Sequence of chain 1.A:
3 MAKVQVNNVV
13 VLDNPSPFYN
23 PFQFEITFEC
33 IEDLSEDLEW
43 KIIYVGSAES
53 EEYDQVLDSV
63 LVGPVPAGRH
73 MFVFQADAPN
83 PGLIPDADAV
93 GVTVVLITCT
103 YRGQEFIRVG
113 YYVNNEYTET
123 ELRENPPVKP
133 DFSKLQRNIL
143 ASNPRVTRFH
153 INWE

Sequence of chain 1.B:
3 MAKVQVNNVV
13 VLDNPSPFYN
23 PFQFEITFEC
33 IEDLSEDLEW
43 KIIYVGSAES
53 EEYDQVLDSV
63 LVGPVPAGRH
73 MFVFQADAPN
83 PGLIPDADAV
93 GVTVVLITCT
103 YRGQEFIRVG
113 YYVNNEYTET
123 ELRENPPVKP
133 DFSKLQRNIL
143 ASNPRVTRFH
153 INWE

Binding-site contacts:
Ligand atom CZ contacts residue GLN77 of chain 1.B at 3.8 Å.
Ligand atom NH1 contacts residue GLN77 of chain 1.B at 2.8 Å (h-bond).
Ligand atom CG contacts residue LEU63 of chain 1.B at 3.4 Å (hydrophobic).
Ligand atom NH2 contacts residue ASP39 of chain 1.B at 2.9 Å (salt-bridge).
Ligand atom O contacts residue LEU63 of chain 1.B at 2.8 Å (h-bond).
Ligand atom C contacts residue LEU63 of chain 1.B at 3.8 Å (hydrophobic).
Ligand atom CZ contacts residue ASP60 of chain 1.B at 3.7 Å.
Ligand atom CD1 contacts residue VAL62 of chain 1.B at 3.7 Å (hydrophobic).
Ligand atom N12 contacts residue GLY65 of chain 1.B at 3.3 Å (h-bond).
Ligand atom C34 contacts residue GLY65 of chain 1.B at 3.5 Å.
Ligand atom C contacts residue ASP15 of chain 1.A at 3.6 Å.
Ligand atom CG1 contacts residue ASP15 of chain 1.A at 3.8 Å.
Ligand atom N contacts residue LEU63 of chain 1.B at 3.3 Å (h-bond).
Ligand atom CA contacts residue SER61 of chain 1.B at 3.3 Å.
Ligand atom NH1 contacts residue ASP60 of chain 1.B at 2.9 Å (salt-bridge).
Ligand atom CA contacts residue ASP15 of chain 1.A at 3.5 Å.
Ligand atom NH2 contacts residue LEU63 of chain 1.B at 3.5 Å.
Ligand atom O contacts residue LEU14 of chain 1.A at 3.7 Å.
Ligand atom O contacts residue ASP15 of chain 1.A at 2.9 Å (salt-bridge).
Ligand atom O contacts residue ASP15 of chain 1.A at 3.7 Å.
Ligand atom CD contacts residue ASP15 of chain 1.A at 3.7 Å.
Ligand atom CD contacts residue ASP60 of chain 1.B at 3.6 Å.
Ligand atom O contacts residue SER61 of chain 1.B at 3.9 Å.
Ligand atom O3 contacts residue GLY65 of chain 1.B at 2.9 Å (h-bond).
Ligand atom CA contacts residue LEU63 of chain 1.B at 3.5 Å (hydrophobic).
Ligand atom CD1 contacts residue PHE74 of chain 1.B at 3.4 Å (hydrophobic).
Ligand atom NE contacts residue ASP15 of chain 1.A at 3.2 Å (salt-bridge).
Ligand atom CG contacts residue ASP15 of chain 1.A at 3.6 Å.
Ligand atom O3 contacts residue VAL64 of chain 1.B at 3.7 Å.
Ligand atom N contacts residue SER61 of chain 1.B at 3.0 Å (h-bond).
Ligand atom C contacts residue SER61 of chain 1.B at 3.6 Å.
Ligand atom NH1 contacts residue GLY65 of chain 1.B at 3.0 Å (h-bond).
Ligand atom O3 contacts residue LEU63 of chain 1.B at 3.7 Å.
Ligand atom CZ contacts residue ASP39 of chain 1.B at 3.6 Å.
Ligand atom O contacts residue VAL62 of chain 1.B at 3.2 Å.
Ligand atom NH1 contacts residue ASP39 of chain 1.B at 3.2 Å (salt-bridge).
Ligand atom CB contacts residue SER61 of chain 1.B at 3.4 Å.
Ligand atom O contacts residue ASN16 of chain 1.A at 3.8 Å.
Ligand atom NE contacts residue VAL62 of chain 1.B at 3.7 Å.
Ligand atom CB contacts residue VAL62 of chain 1.B at 3.8 Å (hydrophobic).

The protein below binds the small molecule below.
Small molecule (SMILES): CC[C@H](C)[C@H](NC(=O)[C@H](CCCN=C(N)N)NC(=O)[C@H](CCCN=C(N)N)NC(=O)[C@H](C)N)C(=O)N[C@@H](C)C(N)=O